Sequence of chain 1.JB:
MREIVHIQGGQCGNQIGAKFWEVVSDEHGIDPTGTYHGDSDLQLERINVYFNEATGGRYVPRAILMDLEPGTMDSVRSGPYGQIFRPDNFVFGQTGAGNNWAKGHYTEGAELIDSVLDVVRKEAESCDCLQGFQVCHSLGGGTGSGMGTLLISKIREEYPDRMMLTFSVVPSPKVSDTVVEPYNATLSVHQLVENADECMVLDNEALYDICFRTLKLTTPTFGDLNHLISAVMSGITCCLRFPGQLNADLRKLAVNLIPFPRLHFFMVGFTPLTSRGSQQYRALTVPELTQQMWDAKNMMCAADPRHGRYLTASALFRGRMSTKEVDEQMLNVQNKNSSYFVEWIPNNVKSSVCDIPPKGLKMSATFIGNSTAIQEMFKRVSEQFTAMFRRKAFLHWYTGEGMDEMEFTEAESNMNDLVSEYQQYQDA

Binding-site contacts:
Ligand atom C34 contacts residue ASP26 of chain 1.JB at 3.7 Å.
Ligand atom O06 contacts residue THR274 of chain 1.JB at 3.0 Å (h-bond).
Ligand atom C15 contacts residue PRO272 of chain 1.JB at 3.8 Å (hydrophobic).
Ligand atom C42 contacts residue VAL23 of chain 1.JB at 3.7 Å (hydrophobic).
Ligand atom C32 contacts residue ASP26 of chain 1.JB at 3.6 Å.
Ligand atom C31 contacts residue HIS227 of chain 1.JB at 3.8 Å.
Ligand atom C30 contacts residue HIS227 of chain 1.JB at 3.8 Å.
Ligand atom C09 contacts residue HIS227 of chain 1.JB at 3.8 Å.
Ligand atom C06 contacts residue ASP224 of chain 1.JB at 3.7 Å.
Ligand atom C41 contacts residue SER234 of chain 1.JB at 3.8 Å.
Ligand atom C19 contacts residue THR274 of chain 1.JB at 3.6 Å.
Ligand atom O13 contacts residue GLY360 of chain 1.JB at 3.1 Å (h-bond).
Ligand atom O07 contacts residue GLN279 of chain 1.JB at 2.3 Å (h-bond).
Ligand atom O13 contacts residue PRO358 of chain 1.JB at 3.5 Å.
Ligand atom O05 contacts residue LEU361 of chain 1.JB at 3.1 Å.
Ligand atom C16 contacts residue THR274 of chain 1.JB at 3.6 Å.
Ligand atom C41 contacts residue GLU27 of chain 1.JB at 3.6 Å.
Ligand atom C40 contacts residue SER234 of chain 1.JB at 3.0 Å.
Ligand atom C44 contacts residue LEU361 of chain 1.JB at 3.9 Å (hydrophobic).
Ligand atom C16 contacts residue GLN279 of chain 1.JB at 3.4 Å.
Ligand atom C36 contacts residue HIS227 of chain 1.JB at 3.7 Å.
Ligand atom C07 contacts residue LEU228 of chain 1.JB at 3.4 Å (hydrophobic).
Ligand atom C39 contacts residue SER234 of chain 1.JB at 3.8 Å.
Ligand atom C33 contacts residue ASP26 of chain 1.JB at 3.0 Å.
Ligand atom O14 contacts residue HIS227 of chain 1.JB at 3.2 Å.
Ligand atom C28 contacts residue GLY360 of chain 1.JB at 3.8 Å.
Ligand atom C47 contacts residue ARG276 of chain 1.JB at 3.2 Å.
Ligand atom C44 contacts residue GLY360 of chain 1.JB at 3.6 Å.
Ligand atom C14 contacts residue THR274 of chain 1.JB at 3.5 Å.
Ligand atom O12 contacts residue GLY360 of chain 1.JB at 3.4 Å (h-bond).
Ligand atom C07 contacts residue HIS227 of chain 1.JB at 3.6 Å.
Ligand atom C08 contacts residue LEU228 of chain 1.JB at 3.5 Å (hydrophobic).
Ligand atom C17 contacts residue LEU361 of chain 1.JB at 3.7 Å (hydrophobic).
Ligand atom O06 contacts residue LEU273 of chain 1.JB at 3.8 Å.
Ligand atom C17 contacts residue GLN279 of chain 1.JB at 3.4 Å.
Ligand atom C41 contacts residue VAL23 of chain 1.JB at 3.5 Å (hydrophobic).
Ligand atom C27 contacts residue GLY360 of chain 1.JB at 3.7 Å.
Ligand atom O03 contacts residue ARG276 of chain 1.JB at 3.7 Å.
Ligand atom O13 contacts residue LYS359 of chain 1.JB at 2.8 Å (salt-bridge).
Ligand atom C08 contacts residue HIS227 of chain 1.JB at 3.2 Å.

This small molecule binds to this protein.
Small molecule (SMILES): CC(=O)O[C@H]1C(=O)[C@@]2(C)[C@H]([C@H](OC(=O)c3ccccc3)[C@]3(O)C[C@H](OC(=O)[C@H](O)[C@@H](NC(=O)c4ccccc4)c4ccccc4)C(C)=C1C3(C)C)[C@]1(OC(C)=O)CO[C@@H]1C[C@@H]2O